Binding-site contacts:
Ligand atom C7 contacts residue ASN237 of chain 53.E at 3.7 Å.
Ligand atom C8 contacts residue ASN218 of chain 53.E at 2.8 Å.
Ligand atom C4 contacts residue ASN237 of chain 53.E at 4.3 Å.
Ligand atom O7 contacts residue NAG1 of chain 53.I at 3.7 Å.
Ligand atom C2 contacts residue GLY216 of chain 53.E at 3.9 Å.
Ligand atom N2 contacts residue ASN218 of chain 53.E at 4.4 Å.
Ligand atom C1 contacts residue ASN237 of chain 53.E at 1.4 Å.
Ligand atom C7 contacts residue ASN218 of chain 53.E at 3.4 Å.
Ligand atom C2 contacts residue ASN237 of chain 53.E at 2.6 Å.
Ligand atom O7 contacts residue ASN218 of chain 53.E at 3.5 Å (h-bond).
Ligand atom C8 contacts residue LYS217 of chain 53.E at 3.9 Å.
Ligand atom C8 contacts residue GLY216 of chain 53.E at 2.1 Å.
Ligand atom O7 contacts residue ASN237 of chain 53.E at 3.8 Å.
Ligand atom C7 contacts residue GLY216 of chain 53.E at 2.7 Å.
Ligand atom N2 contacts residue ASN237 of chain 53.E at 3.1 Å (h-bond).
Ligand atom O7 contacts residue GLY216 of chain 53.E at 3.9 Å.
Ligand atom C7 contacts residue NAG1 of chain 53.I at 4.4 Å.
Ligand atom C3 contacts residue ASN237 of chain 53.E at 3.9 Å.
Ligand atom N2 contacts residue GLY216 of chain 53.E at 2.6 Å (h-bond).
Ligand atom C8 contacts residue NAG1 of chain 53.I at 4.3 Å.
Ligand atom C1 contacts residue GLY216 of chain 53.E at 4.3 Å.
Ligand atom O6 contacts residue ASN237 of chain 53.E at 4.4 Å.
Ligand atom O5 contacts residue ASN237 of chain 53.E at 2.3 Å (h-bond).
Ligand atom C5 contacts residue ASN237 of chain 53.E at 3.6 Å.

This small molecule binds to this protein.
Small molecule (SMILES): CC(=O)N[C@H]1[C@H](O[C@H]2[C@H](O)[C@@H](NC(C)=O)CO[C@@H]2CO)O[C@H](CO)[C@@H](O[C@@H]2O[C@H](CO)[C@@H](O)[C@H](O)[C@@H]2O)[C@@H]1O

Sequence of chain 53.E:
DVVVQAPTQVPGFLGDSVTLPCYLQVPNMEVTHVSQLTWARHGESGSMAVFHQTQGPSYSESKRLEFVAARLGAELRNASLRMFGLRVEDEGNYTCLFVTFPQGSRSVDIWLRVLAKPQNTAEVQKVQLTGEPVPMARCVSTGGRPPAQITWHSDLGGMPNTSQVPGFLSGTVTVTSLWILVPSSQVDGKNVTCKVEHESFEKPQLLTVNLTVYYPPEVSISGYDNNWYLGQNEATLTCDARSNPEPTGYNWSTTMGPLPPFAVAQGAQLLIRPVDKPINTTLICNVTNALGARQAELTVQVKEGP